Binding-site contacts:
Ligand atom O contacts residue TRP13 of chain 1.D at 3.3 Å (h-bond).
Ligand atom O contacts residue DLE4 of chain 1.D at 3.0 Å (h-bond).
Ligand atom O contacts residue DLE10 of chain 1.D at 2.9 Å (h-bond).
Ligand atom CA contacts residue DLE4 of chain 1.D at 3.3 Å.
Ligand atom O contacts residue TRP11 of chain 1.D at 3.2 Å.
Ligand atom O contacts residue ETA16 of chain 1.D at 3.0 Å (h-bond).
Ligand atom N contacts residue FVA1 of chain 1.D at 2.8 Å (h-bond).
Ligand atom O contacts residue DLE12 of chain 1.D at 2.9 Å (h-bond).
Ligand atom O contacts residue TRP13 of chain 1.D at 2.9 Å (h-bond).
Ligand atom O contacts residue DLE4 of chain 1.D at 3.2 Å.
Ligand atom N contacts residue DLE14 of chain 1.D at 2.9 Å (h-bond).
Ligand atom CA contacts residue ALA5 of chain 1.D at 3.3 Å (hydrophobic).
Ligand atom O contacts residue ALA5 of chain 1.D at 2.9 Å (h-bond).
Ligand atom N contacts residue ALA5 of chain 1.D at 2.8 Å (h-bond).
Ligand atom N contacts residue DLE4 of chain 1.D at 2.9 Å (h-bond).
Ligand atom CA contacts residue TRP9 of chain 1.D at 3.2 Å (hydrophobic).
Ligand atom O contacts residue VAL7 of chain 1.D at 2.9 Å (h-bond).
Ligand atom O contacts residue ALA5 of chain 1.D at 3.3 Å.
Ligand atom N contacts residue ALA3 of chain 1.D at 2.9 Å (h-bond).
Ligand atom CB contacts residue TRP9 of chain 1.D at 3.3 Å (hydrophobic).
Ligand atom CA contacts residue DVA6 of chain 1.D at 3.2 Å.
Ligand atom N contacts residue DLE12 of chain 1.D at 2.9 Å (h-bond).
Ligand atom N contacts residue DVA8 of chain 1.D at 2.8 Å (h-bond).
Ligand atom N contacts residue DVA6 of chain 1.D at 3.0 Å (h-bond).
Ligand atom O contacts residue VAL7 of chain 1.D at 3.4 Å.
Ligand atom O contacts residue DVA8 of chain 1.D at 3.2 Å.
Ligand atom N contacts residue TRP11 of chain 1.D at 2.8 Å (h-bond).
Ligand atom O contacts residue TRP11 of chain 1.D at 3.0 Å (h-bond).
Ligand atom O contacts residue FVA1 of chain 1.D at 2.8 Å (h-bond).
Ligand atom O contacts residue DLE14 of chain 1.D at 2.8 Å (h-bond).
Ligand atom O contacts residue DVA8 of chain 1.D at 2.9 Å (h-bond).
Ligand atom O contacts residue ALA3 of chain 1.D at 2.9 Å (h-bond).
Ligand atom N contacts residue DLE10 of chain 1.D at 2.9 Å (h-bond).
Ligand atom N contacts residue TRP13 of chain 1.D at 3.1 Å (h-bond).
Ligand atom CA contacts residue DLE10 of chain 1.D at 3.3 Å.
Ligand atom N contacts residue TRP9 of chain 1.D at 2.9 Å (h-bond).
Ligand atom N contacts residue VAL7 of chain 1.D at 2.8 Å (h-bond).
Ligand atom O contacts residue DVA6 of chain 1.D at 2.9 Å (h-bond).
Ligand atom CD1 contacts residue TRP11 of chain 1.D at 3.3 Å (hydrophobic).
Ligand atom O contacts residue TRP9 of chain 1.D at 2.8 Å (h-bond).

The small molecule below binds the protein below.
Small molecule (SMILES): CC(C)C[C@@H](NC(=O)[C@H](C)NC(=O)CNC(=O)[C@@H](NC=O)C(C)C)C(=O)N[C@@H](C)C(=O)N[C@@H](C(=O)N[C@H](C(=O)N[C@@H](C(=O)N[C@@H](CC1=c2ccccc2=NC1)C(=O)N[C@H](CC(C)C)C(=O)N[C@@H](CC1=CN=C2C=CC=CC12)C(=O)N[C@H](CC(C)C)C(=O)N[C@@H](CC1=CN=C2CC=CC=C12)C(=O)N[C@H](CC(C)C)C(=O)N[C@@H](CC1=c2ccccc2=NC1)C(=O)NCCO)C(C)C)C(C)C)C(C)C

Sequence of chain 1.D:
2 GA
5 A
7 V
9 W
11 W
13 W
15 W